Sequence of chain 1.C:
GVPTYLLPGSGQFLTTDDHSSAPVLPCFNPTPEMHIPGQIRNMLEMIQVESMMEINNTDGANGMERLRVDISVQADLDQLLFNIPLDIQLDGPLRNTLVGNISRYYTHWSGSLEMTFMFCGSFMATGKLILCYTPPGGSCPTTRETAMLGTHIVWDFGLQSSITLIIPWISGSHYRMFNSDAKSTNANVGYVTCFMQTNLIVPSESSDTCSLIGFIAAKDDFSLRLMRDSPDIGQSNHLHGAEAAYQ

Binding-site contacts:
Ligand atom C11 contacts residue ASP232 of chain 1.C at 3.8 Å.
Ligand atom O6 contacts residue PRO274 of chain 1.A at 3.7 Å.
Ligand atom C3 contacts residue ASP232 of chain 1.C at 4.0 Å.
Ligand atom C4 contacts residue PRO231 of chain 1.C at 3.5 Å (hydrophobic).
Ligand atom O7 contacts residue PRO274 of chain 1.A at 3.4 Å.
Ligand atom C4 contacts residue ARG104 of chain 1.C at 3.9 Å.
Ligand atom O4 contacts residue PRO231 of chain 1.C at 3.8 Å.
Ligand atom O7 contacts residue ARG270 of chain 1.A at 3.8 Å.
Ligand atom O1B contacts residue ARG104 of chain 1.C at 2.8 Å (salt-bridge).
Ligand atom C6 contacts residue ASP91 of chain 1.C at 3.8 Å.
Ligand atom C4 contacts residue ASP91 of chain 1.C at 3.2 Å.
Ligand atom C11 contacts residue PRO231 of chain 1.C at 3.7 Å (hydrophobic).
Ligand atom O4 contacts residue ASN275 of chain 1.A at 3.0 Å (h-bond).
Ligand atom C4 contacts residue ASP232 of chain 1.C at 3.5 Å.
Ligand atom O4 contacts residue ASP91 of chain 1.C at 2.7 Å (salt-bridge).
Ligand atom C11 contacts residue GLY234 of chain 1.C at 3.8 Å.
Ligand atom C10 contacts residue ASN275 of chain 1.A at 3.3 Å.
Ligand atom C3 contacts residue PRO274 of chain 1.A at 4.1 Å (hydrophobic).
Ligand atom O10 contacts residue ARG270 of chain 1.A at 3.3 Å.
Ligand atom N5 contacts residue ASN275 of chain 1.A at 3.6 Å (h-bond).
Ligand atom C3 contacts residue ARG95 of chain 1.C at 3.9 Å.
Ligand atom O6 contacts residue ASP91 of chain 1.C at 3.1 Å.
Ligand atom C5 contacts residue PRO231 of chain 1.C at 3.7 Å (hydrophobic).
Ligand atom C10 contacts residue PRO231 of chain 1.C at 3.8 Å (hydrophobic).
Ligand atom O3 contacts residue GLY282 of chain 1.A at 3.4 Å.
Ligand atom C1 contacts residue ARG104 of chain 1.C at 3.6 Å.
Ligand atom C3 contacts residue PRO274 of chain 1.A at 3.8 Å (hydrophobic).
Ligand atom O3 contacts residue ASP91 of chain 1.C at 4.0 Å.
Ligand atom C4 contacts residue PRO274 of chain 1.A at 4.0 Å (hydrophobic).
Ligand atom C5 contacts residue ASN275 of chain 1.A at 3.6 Å.
Ligand atom O3 contacts residue PRO274 of chain 1.A at 3.8 Å.
Ligand atom O4 contacts residue ARG95 of chain 1.C at 3.6 Å (salt-bridge).
Ligand atom C5 contacts residue PRO274 of chain 1.A at 4.0 Å (hydrophobic).
Ligand atom C4 contacts residue ASN275 of chain 1.A at 3.8 Å.
Ligand atom C3 contacts residue ARG104 of chain 1.C at 3.8 Å.
Ligand atom N5 contacts residue PRO231 of chain 1.C at 2.9 Å (h-bond).
Ligand atom C11 contacts residue ILE233 of chain 1.C at 3.8 Å (hydrophobic).
Ligand atom N5 contacts residue ASP232 of chain 1.C at 4.1 Å.
Ligand atom O4 contacts residue ASP232 of chain 1.C at 2.7 Å (salt-bridge).
Ligand atom O10 contacts residue ASN275 of chain 1.A at 2.9 Å (h-bond).

Sequence of chain 1.A:
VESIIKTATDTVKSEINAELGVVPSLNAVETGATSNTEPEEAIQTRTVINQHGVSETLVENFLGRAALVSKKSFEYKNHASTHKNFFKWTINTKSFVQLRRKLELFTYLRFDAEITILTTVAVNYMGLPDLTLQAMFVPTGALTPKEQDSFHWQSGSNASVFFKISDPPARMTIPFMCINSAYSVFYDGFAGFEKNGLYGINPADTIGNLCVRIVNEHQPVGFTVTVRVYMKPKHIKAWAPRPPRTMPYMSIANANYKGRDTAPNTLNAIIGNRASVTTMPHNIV

This small molecule binds to this protein.
Small molecule (SMILES): CC(=O)N[C@H]1[C@H]([C@H](O)[C@H](O)CO)O[C@@](OC[C@H]2O[C@@H](O[C@H]3[C@H](O)[C@@H](O)[C@H](O)O[C@@H]3CO)[C@H](O)[C@@H](O)[C@H]2O)(C(=O)O)C[C@@H]1O